Binding-site contacts:
Ligand atom O12 contacts residue TRP762 of chain 1.E at 3.5 Å.
Ligand atom C1C contacts residue VAL991 of chain 1.E at 4.5 Å (hydrophobic).
Ligand atom O1 contacts residue SER772 of chain 1.E at 3.8 Å.
Ligand atom O1B contacts residue ASN992 of chain 1.E at 4.1 Å.
Ligand atom C2B contacts residue PHE989 of chain 1.E at 3.9 Å (hydrophobic).
Ligand atom O3C contacts residue VAL991 of chain 1.E at 3.8 Å.
Ligand atom C5A contacts residue TRP875 of chain 1.E at 4.4 Å (hydrophobic).
Ligand atom C6A contacts residue TRP875 of chain 1.E at 3.9 Å (hydrophobic).
Ligand atom C8B contacts residue PHE989 of chain 1.E at 4.2 Å (hydrophobic).
Ligand atom O3C contacts residue TRP875 of chain 1.E at 4.1 Å.
Ligand atom C7B contacts residue ILE882 of chain 1.E at 4.4 Å (hydrophobic).
Ligand atom C5B contacts residue ILE882 of chain 1.E at 4.3 Å (hydrophobic).
Ligand atom C5B contacts residue PHE989 of chain 1.E at 4.2 Å (hydrophobic).
Ligand atom C2B contacts residue VAL991 of chain 1.E at 4.2 Å (hydrophobic).
Ligand atom C1B contacts residue VAL991 of chain 1.E at 4.3 Å (hydrophobic).
Ligand atom C4A contacts residue TRP875 of chain 1.E at 4.1 Å (hydrophobic).
Ligand atom C6B contacts residue PHE989 of chain 1.E at 3.7 Å (hydrophobic).
Ligand atom C7B contacts residue PHE989 of chain 1.E at 3.7 Å (hydrophobic).
Ligand atom C8B contacts residue ILE882 of chain 1.E at 4.5 Å (hydrophobic).
Ligand atom O43 contacts residue LYS993 of chain 1.E at 3.2 Å.
Ligand atom C4B contacts residue PHE989 of chain 1.E at 3.6 Å (hydrophobic).
Ligand atom C2C contacts residue TRP875 of chain 1.E at 3.7 Å (hydrophobic).
Ligand atom C3B contacts residue PHE989 of chain 1.E at 4.4 Å (hydrophobic).
Ligand atom O2C contacts residue TRP875 of chain 1.E at 4.0 Å.
Ligand atom O12 contacts residue SER772 of chain 1.E at 4.5 Å.
Ligand atom C2B contacts residue ILE988 of chain 1.E at 3.9 Å (hydrophobic).
Ligand atom C3C contacts residue TRP875 of chain 1.E at 4.5 Å (hydrophobic).
Ligand atom C3B contacts residue TRP875 of chain 1.E at 4.4 Å (hydrophobic).
Ligand atom C5A contacts residue LEU774 of chain 1.E at 3.9 Å (hydrophobic).
Ligand atom C5B contacts residue ILE988 of chain 1.E at 4.3 Å (hydrophobic).
Ligand atom C3C contacts residue ASN992 of chain 1.E at 3.8 Å.
Ligand atom C5B contacts residue THR878 of chain 1.E at 3.9 Å.
Ligand atom C3B contacts residue ILE988 of chain 1.E at 4.2 Å (hydrophobic).
Ligand atom O1A contacts residue ASN992 of chain 1.E at 4.0 Å.
Ligand atom C6B contacts residue ILE882 of chain 1.E at 3.9 Å (hydrophobic).

The small molecule below binds the protein below.
Small molecule (SMILES): CCCCCCCC(=O)OC[C@H](COP(=O)(O)O[C@@H]1[C@H](O)[C@H](O)[C@@H](OP(=O)(O)O)[C@H](OP(=O)(O)O)[C@H]1O)OC(=O)CCCCCCC

Sequence of chain 1.E:
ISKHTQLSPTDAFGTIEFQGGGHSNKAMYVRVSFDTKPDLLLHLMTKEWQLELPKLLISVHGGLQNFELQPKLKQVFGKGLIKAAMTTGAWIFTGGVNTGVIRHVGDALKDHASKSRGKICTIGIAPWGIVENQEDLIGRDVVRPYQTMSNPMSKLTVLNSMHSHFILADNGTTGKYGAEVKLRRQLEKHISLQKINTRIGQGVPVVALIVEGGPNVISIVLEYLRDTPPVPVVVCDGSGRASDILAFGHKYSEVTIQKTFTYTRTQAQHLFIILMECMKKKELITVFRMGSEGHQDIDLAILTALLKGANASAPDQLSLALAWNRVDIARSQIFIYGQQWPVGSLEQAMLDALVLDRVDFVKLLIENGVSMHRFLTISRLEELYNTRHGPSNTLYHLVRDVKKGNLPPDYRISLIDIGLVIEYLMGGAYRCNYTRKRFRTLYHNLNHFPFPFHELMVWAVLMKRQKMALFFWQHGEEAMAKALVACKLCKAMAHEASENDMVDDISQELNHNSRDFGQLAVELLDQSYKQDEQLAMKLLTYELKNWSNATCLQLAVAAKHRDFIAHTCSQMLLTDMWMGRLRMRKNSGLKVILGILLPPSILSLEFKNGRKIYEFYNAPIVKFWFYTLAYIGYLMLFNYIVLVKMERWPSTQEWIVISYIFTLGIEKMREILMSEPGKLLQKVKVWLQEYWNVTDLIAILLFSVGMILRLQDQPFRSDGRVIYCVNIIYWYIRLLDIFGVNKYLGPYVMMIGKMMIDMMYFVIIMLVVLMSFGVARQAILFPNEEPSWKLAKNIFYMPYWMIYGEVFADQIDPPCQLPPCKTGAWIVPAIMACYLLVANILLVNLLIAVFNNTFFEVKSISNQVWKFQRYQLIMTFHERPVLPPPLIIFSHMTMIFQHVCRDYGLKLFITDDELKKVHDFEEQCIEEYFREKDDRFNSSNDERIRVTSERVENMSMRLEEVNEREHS